Binding-site contacts:
Ligand atom C1 contacts residue ASN657 of chain 1.A at 1.4 Å.
Ligand atom C7 contacts residue ASN657 of chain 1.A at 3.7 Å.
Ligand atom O7 contacts residue ASN657 of chain 1.A at 4.1 Å.
Ligand atom C8 contacts residue VAL656 of chain 1.A at 3.8 Å (hydrophobic).
Ligand atom C2 contacts residue ASN657 of chain 1.A at 2.4 Å.
Ligand atom C8 contacts residue HIS655 of chain 1.A at 3.2 Å.
Ligand atom O5 contacts residue ASN657 of chain 1.A at 2.3 Å (h-bond).
Ligand atom C8 contacts residue ASN657 of chain 1.A at 4.1 Å.
Ligand atom C3 contacts residue ASN657 of chain 1.A at 3.8 Å.
Ligand atom C4 contacts residue ASN657 of chain 1.A at 4.2 Å.
Ligand atom N2 contacts residue ASN657 of chain 1.A at 2.9 Å (h-bond).
Ligand atom C5 contacts residue ASN657 of chain 1.A at 3.6 Å.

This protein binds this small molecule.
Small molecule (SMILES): CC(=O)N[C@@H]1[C@@H](O)[C@H](O)[C@@H](CO)O[C@H]1O

Sequence of chain 1.A:
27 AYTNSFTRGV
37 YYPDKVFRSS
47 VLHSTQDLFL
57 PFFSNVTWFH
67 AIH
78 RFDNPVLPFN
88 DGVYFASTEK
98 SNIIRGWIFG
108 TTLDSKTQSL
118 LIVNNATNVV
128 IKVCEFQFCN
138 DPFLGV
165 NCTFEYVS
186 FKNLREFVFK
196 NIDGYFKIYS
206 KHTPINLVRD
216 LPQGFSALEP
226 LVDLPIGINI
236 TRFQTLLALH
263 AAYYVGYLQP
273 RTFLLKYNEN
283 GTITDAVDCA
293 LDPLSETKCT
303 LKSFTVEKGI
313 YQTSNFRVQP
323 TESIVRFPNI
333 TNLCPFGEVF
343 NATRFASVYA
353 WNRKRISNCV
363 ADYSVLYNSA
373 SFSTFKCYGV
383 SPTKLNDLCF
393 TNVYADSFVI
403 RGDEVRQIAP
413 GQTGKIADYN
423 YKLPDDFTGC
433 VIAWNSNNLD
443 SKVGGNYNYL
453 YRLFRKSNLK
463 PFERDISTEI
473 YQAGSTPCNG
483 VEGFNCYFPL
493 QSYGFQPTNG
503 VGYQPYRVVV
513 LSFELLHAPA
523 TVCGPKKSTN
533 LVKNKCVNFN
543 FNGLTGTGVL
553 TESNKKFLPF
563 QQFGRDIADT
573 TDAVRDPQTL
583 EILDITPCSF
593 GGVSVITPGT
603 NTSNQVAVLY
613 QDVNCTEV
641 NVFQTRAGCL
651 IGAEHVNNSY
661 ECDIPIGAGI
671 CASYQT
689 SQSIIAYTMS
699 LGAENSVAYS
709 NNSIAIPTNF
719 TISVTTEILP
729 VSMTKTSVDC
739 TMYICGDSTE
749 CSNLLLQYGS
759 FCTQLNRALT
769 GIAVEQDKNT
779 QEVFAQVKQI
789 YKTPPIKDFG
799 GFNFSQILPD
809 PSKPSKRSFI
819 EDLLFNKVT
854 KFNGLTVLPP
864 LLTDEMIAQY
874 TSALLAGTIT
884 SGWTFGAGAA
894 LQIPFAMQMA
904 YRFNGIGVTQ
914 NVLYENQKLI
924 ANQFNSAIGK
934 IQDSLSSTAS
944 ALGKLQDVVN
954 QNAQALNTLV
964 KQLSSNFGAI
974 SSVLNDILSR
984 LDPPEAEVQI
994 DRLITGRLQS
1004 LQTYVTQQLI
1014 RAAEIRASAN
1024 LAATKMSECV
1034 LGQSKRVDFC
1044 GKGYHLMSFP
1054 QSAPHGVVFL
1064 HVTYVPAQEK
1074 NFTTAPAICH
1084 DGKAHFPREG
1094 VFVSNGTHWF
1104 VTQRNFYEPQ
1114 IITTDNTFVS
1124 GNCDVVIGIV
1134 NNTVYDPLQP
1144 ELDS